This small molecule binds to this protein.
Small molecule (SMILES): Nc1nc(=O)c2ncn([C@@H]3O[C@H](CO[P](=O)(O)O[C@H]4[C@@H](O)[C@H](n5cnc6c(N)ncnc65)O[C@@H]4CO[P](=O)(O)O[C@H]4[C@@H](O)[C@H](n5cnc6c(=O)nc(N)[nH]c65)O[C@@H]4CO[P](=O)(O)O[C@H]4[C@@H](O)[C@H](n5cnc6c(=O)nc(N)[nH]c65)O[C@@H]4COP(=O)=O)[C@@H](O)[C@H]3O)c2[nH]1

Sequence of chain 1.E:
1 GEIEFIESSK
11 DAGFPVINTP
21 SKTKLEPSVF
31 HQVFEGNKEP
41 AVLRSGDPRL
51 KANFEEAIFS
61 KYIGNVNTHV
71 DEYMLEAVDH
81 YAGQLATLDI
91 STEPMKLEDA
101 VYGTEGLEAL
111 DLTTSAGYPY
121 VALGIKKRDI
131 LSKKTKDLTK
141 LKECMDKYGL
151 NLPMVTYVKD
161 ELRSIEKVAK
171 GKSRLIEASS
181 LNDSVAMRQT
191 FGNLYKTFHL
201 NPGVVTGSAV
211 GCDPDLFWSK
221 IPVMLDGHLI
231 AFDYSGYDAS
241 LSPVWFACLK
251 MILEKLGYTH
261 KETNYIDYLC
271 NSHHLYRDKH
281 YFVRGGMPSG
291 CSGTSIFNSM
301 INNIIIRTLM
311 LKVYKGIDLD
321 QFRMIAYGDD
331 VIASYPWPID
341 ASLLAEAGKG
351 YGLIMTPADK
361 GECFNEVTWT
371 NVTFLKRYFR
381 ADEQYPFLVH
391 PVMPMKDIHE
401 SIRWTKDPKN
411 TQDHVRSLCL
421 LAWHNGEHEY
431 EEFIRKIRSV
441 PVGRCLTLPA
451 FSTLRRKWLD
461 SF

Binding-site contacts:
Ligand atom O2' contacts residue GLY124 of chain 1.E at 3.8 Å.
Ligand atom C5' contacts residue LEU123 of chain 1.E at 3.7 Å (hydrophobic).
Ligand atom C4' contacts residue LEU123 of chain 1.E at 3.6 Å (hydrophobic).
Ligand atom C1' contacts residue GLY124 of chain 1.E at 4.3 Å.
Ligand atom C4' contacts residue ALA122 of chain 1.E at 4.5 Å (hydrophobic).
Ligand atom O4' contacts residue GLY124 of chain 1.E at 3.7 Å.
Ligand atom C2' contacts residue ALA122 of chain 1.E at 4.2 Å (hydrophobic).
Ligand atom O4' contacts residue ALA122 of chain 1.E at 4.2 Å.
Ligand atom O2' contacts residue ALA122 of chain 1.E at 3.1 Å (h-bond).
Ligand atom O2' contacts residue LEU123 of chain 1.E at 3.7 Å.
Ligand atom O4' contacts residue LEU123 of chain 1.E at 4.0 Å.
Ligand atom C1' contacts residue ALA122 of chain 1.E at 4.0 Å (hydrophobic).
Ligand atom C4' contacts residue GLY124 of chain 1.E at 4.1 Å.